This protein binds this small molecule.
Small molecule (SMILES): CC(=O)N[C@H]1CO[C@H](CO[C@@H]2O[C@@H](C)[C@@H](O)[C@@H](O)[C@@H]2O)[C@@H](O)[C@@H]1O

Sequence of chain 2.D:
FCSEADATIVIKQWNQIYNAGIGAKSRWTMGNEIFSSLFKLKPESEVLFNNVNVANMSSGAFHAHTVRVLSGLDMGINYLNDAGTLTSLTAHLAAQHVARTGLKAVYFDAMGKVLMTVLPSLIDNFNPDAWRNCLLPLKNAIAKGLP

Sequence of chain 2.A:
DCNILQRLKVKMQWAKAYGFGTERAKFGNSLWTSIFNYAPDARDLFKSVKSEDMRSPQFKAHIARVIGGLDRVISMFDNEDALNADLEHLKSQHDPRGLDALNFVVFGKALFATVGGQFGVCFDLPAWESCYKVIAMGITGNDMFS

Binding-site contacts:
Ligand atom C5 contacts residue ASN58 of chain 2.D at 3.6 Å.
Ligand atom O5 contacts residue ASP81 of chain 2.A at 4.5 Å.
Ligand atom C2 contacts residue ASP81 of chain 2.A at 3.4 Å.
Ligand atom C1 contacts residue ASN58 of chain 2.D at 1.4 Å.
Ligand atom C6 contacts residue SER61 of chain 2.D at 3.8 Å.
Ligand atom C1 contacts residue ASP81 of chain 2.A at 3.7 Å.
Ligand atom N2 contacts residue ASN58 of chain 2.D at 3.0 Å (h-bond).
Ligand atom O5 contacts residue SER60 of chain 2.D at 4.3 Å.
Ligand atom C1 contacts residue SER60 of chain 2.D at 4.4 Å.
Ligand atom C4 contacts residue ASN58 of chain 2.D at 4.2 Å.
Ligand atom O5 contacts residue SER61 of chain 2.D at 3.9 Å.
Ligand atom O5 contacts residue GLY62 of chain 2.D at 4.3 Å.
Ligand atom O5 contacts residue ASN58 of chain 2.D at 2.3 Å (h-bond).
Ligand atom O2 contacts residue ASP81 of chain 2.A at 3.4 Å (salt-bridge).
Ligand atom C3 contacts residue ASN58 of chain 2.D at 3.8 Å.
Ligand atom C7 contacts residue ASN58 of chain 2.D at 3.5 Å.
Ligand atom C2 contacts residue ASN58 of chain 2.D at 2.5 Å.
Ligand atom O5 contacts residue SER61 of chain 2.D at 4.2 Å.
Ligand atom C6 contacts residue SER60 of chain 2.D at 3.5 Å.
Ligand atom C5 contacts residue SER60 of chain 2.D at 4.0 Å.
Ligand atom C6 contacts residue ASN58 of chain 2.D at 4.4 Å.
Ligand atom O5 contacts residue SER60 of chain 2.D at 4.1 Å.
Ligand atom O7 contacts residue ASN58 of chain 2.D at 3.7 Å.
Ligand atom C1 contacts residue SER60 of chain 2.D at 4.5 Å.